This small molecule binds to this protein.
Small molecule (SMILES): CC(C)C[C@H](N)C(=O)O

Binding-site contacts:
Ligand atom C contacts residue PRO1 of chain 1.B at 3.5 Å (hydrophobic).
Ligand atom CG contacts residue ARG153 of chain 2.A at 3.0 Å.
Ligand atom CD1 contacts residue HIS361 of chain 1.A at 3.5 Å.
Ligand atom N contacts residue TRP88 of chain 4.A at 4.5 Å.
Ligand atom CB contacts residue ARG370 of chain 1.A at 4.0 Å.
Ligand atom CA contacts residue ARG153 of chain 2.A at 4.0 Å.
Ligand atom C contacts residue HIS350 of chain 1.A at 4.3 Å.
Ligand atom CD2 contacts residue HIS354 of chain 1.A at 3.5 Å.
Ligand atom O contacts residue ARG153 of chain 2.A at 3.0 Å (salt-bridge).
Ligand atom O contacts residue HIS350 of chain 1.A at 4.3 Å.
Ligand atom CB contacts residue ARG153 of chain 2.A at 4.0 Å.
Ligand atom O contacts residue PRO1 of chain 1.B at 4.2 Å.
Ligand atom CD2 contacts residue ARG153 of chain 2.A at 4.0 Å.
Ligand atom OXT contacts residue HIS350 of chain 1.A at 3.8 Å.
Ligand atom CB contacts residue PRO1 of chain 1.B at 3.5 Å (hydrophobic).
Ligand atom CA contacts residue TRP88 of chain 4.A at 4.5 Å (hydrophobic).
Ligand atom N contacts residue HIS354 of chain 1.A at 4.5 Å.
Ligand atom C contacts residue TRP88 of chain 4.A at 4.2 Å (hydrophobic).
Ligand atom O contacts residue TRP88 of chain 4.A at 3.5 Å.
Ligand atom OXT contacts residue PRO1 of chain 1.B at 4.0 Å.
Ligand atom CD2 contacts residue ARG370 of chain 1.A at 3.9 Å.
Ligand atom N contacts residue HIS361 of chain 1.A at 4.3 Å.
Ligand atom O contacts residue GLY351 of chain 1.A at 3.8 Å.
Ligand atom CB contacts residue HIS361 of chain 1.A at 4.3 Å.
Ligand atom CB contacts residue HIS354 of chain 1.A at 3.9 Å.
Ligand atom C contacts residue ARG153 of chain 2.A at 3.8 Å.
Ligand atom CD1 contacts residue ARG153 of chain 2.A at 3.3 Å.
Ligand atom CG contacts residue HIS354 of chain 1.A at 4.3 Å.
Ligand atom OXT contacts residue GLY351 of chain 1.A at 2.7 Å (h-bond).
Ligand atom N contacts residue PRO1 of chain 1.B at 1.3 Å.
Ligand atom CA contacts residue PRO1 of chain 1.B at 2.5 Å (hydrophobic).
Ligand atom CG contacts residue ARG370 of chain 1.A at 4.2 Å.
Ligand atom OXT contacts residue ARG370 of chain 1.A at 3.3 Å (salt-bridge).
Ligand atom O contacts residue ARG370 of chain 1.A at 3.3 Å (salt-bridge).
Ligand atom C contacts residue ARG370 of chain 1.A at 3.5 Å.
Ligand atom C contacts residue GLY351 of chain 1.A at 3.6 Å.
Ligand atom CD2 contacts residue TYR366 of chain 1.A at 3.7 Å (hydrophobic).

Sequence of chain 2.A:
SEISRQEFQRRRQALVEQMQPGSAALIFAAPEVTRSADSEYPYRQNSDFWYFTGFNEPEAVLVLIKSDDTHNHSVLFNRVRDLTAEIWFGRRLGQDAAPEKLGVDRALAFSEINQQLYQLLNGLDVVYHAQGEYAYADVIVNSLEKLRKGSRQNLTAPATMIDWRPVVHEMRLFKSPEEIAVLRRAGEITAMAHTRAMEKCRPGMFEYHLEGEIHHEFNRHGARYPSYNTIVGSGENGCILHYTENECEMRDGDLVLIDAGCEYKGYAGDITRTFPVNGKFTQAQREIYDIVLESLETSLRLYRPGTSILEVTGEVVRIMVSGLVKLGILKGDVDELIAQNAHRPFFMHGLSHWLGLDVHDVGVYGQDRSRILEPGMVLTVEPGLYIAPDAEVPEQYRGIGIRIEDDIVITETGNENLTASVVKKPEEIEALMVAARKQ

Sequence of chain 4.A:
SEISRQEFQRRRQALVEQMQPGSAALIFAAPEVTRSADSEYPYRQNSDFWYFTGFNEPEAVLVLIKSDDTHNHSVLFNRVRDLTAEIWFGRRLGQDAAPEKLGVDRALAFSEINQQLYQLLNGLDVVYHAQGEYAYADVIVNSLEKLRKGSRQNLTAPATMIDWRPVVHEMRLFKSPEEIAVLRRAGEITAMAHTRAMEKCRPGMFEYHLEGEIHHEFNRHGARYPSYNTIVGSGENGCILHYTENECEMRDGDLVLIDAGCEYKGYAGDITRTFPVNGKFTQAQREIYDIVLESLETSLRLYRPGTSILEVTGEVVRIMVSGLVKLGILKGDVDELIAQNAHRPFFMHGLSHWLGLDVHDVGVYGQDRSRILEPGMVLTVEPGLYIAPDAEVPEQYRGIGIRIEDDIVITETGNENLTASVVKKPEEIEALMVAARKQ

Sequence of chain 1.A:
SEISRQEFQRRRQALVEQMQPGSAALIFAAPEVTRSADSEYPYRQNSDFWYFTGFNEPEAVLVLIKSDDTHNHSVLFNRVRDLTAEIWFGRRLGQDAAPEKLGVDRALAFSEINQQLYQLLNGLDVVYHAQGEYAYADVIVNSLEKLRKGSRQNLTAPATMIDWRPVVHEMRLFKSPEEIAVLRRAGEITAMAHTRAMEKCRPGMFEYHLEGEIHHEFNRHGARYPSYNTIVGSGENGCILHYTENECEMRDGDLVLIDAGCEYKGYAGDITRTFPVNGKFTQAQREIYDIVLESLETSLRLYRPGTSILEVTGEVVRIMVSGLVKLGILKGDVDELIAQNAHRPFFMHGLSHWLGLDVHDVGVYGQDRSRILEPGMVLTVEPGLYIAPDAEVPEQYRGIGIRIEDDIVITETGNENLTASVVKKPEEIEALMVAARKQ